Sequence of chain 1.G:
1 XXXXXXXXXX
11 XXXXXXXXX

This protein binds this small molecule.
Small molecule (SMILES): CCCCCC(=O)OC[C@H](COP(=O)(O)OCC[N+](C)(C)C)OC(=O)CCCCC

Binding-site contacts:
Ligand atom CAD contacts residue TYR68 of chain 1.F at 3.2 Å (hydrophobic).
Ligand atom CAZ contacts residue TRP95 of chain 1.F at 3.8 Å (hydrophobic).
Ligand atom CAT contacts residue TRP95 of chain 1.F at 3.6 Å (hydrophobic).
Ligand atom CAO contacts residue LEU65 of chain 1.F at 3.7 Å (hydrophobic).
Ligand atom OAH contacts residue ARG87 of chain 1.F at 3.1 Å (salt-bridge).
Ligand atom OAH contacts residue TYR152 of chain 1.F at 3.2 Å (h-bond).
Ligand atom CAR contacts residue TYR68 of chain 1.F at 3.7 Å (hydrophobic).
Ligand atom OAH contacts residue VAL91 of chain 1.F at 3.4 Å.
Ligand atom OAX contacts residue TYR152 of chain 1.F at 3.2 Å.
Ligand atom CAU contacts residue VAL91 of chain 1.F at 3.6 Å (hydrophobic).
Ligand atom PBD contacts residue TYR152 of chain 1.F at 3.5 Å.
Ligand atom OAG contacts residue UNK18 of chain 1.G at 3.2 Å (h-bond).
Ligand atom OAI contacts residue TYR152 of chain 1.F at 3.2 Å (h-bond).
Ligand atom CAZ contacts residue VAL91 of chain 1.F at 3.6 Å (hydrophobic).
Ligand atom CAQ contacts residue GLN94 of chain 1.F at 3.8 Å.
Ligand atom CAM contacts residue LEU65 of chain 1.F at 3.8 Å (hydrophobic).
Ligand atom CAK contacts residue UNK15 of chain 1.G at 3.8 Å.
Ligand atom OAI contacts residue ARG156 of chain 1.F at 3.2 Å (salt-bridge).
Ligand atom CAA contacts residue VAL98 of chain 1.F at 3.7 Å (hydrophobic).
Ligand atom OAI contacts residue ARG87 of chain 1.F at 3.7 Å.
Ligand atom NBC contacts residue TYR68 of chain 1.F at 3.8 Å.
Ligand atom PBD contacts residue ARG87 of chain 1.F at 4.0 Å.
Ligand atom CAL contacts residue TRP95 of chain 1.F at 3.7 Å (hydrophobic).
Ligand atom CAO contacts residue TYR68 of chain 1.F at 3.6 Å (hydrophobic).
Ligand atom OAF contacts residue VAL91 of chain 1.F at 3.6 Å.
Ligand atom CAA contacts residue TRP95 of chain 1.F at 3.5 Å (hydrophobic).
Ligand atom CAJ contacts residue VAL98 of chain 1.F at 3.8 Å (hydrophobic).
Ligand atom CAB contacts residue LEU65 of chain 1.F at 3.7 Å (hydrophobic).
Ligand atom OAV contacts residue VAL91 of chain 1.F at 4.0 Å.
Ligand atom OAG contacts residue UNK19 of chain 1.G at 3.7 Å.
Ligand atom CBB contacts residue TRP95 of chain 1.F at 3.6 Å (hydrophobic).
Ligand atom CAN contacts residue GLY8 of chain 1.F at 3.4 Å.
Ligand atom OAF contacts residue GLY8 of chain 1.F at 3.9 Å.
Ligand atom CAU contacts residue TYR152 of chain 1.F at 3.7 Å (hydrophobic).
Ligand atom CAK contacts residue UNK16 of chain 1.G at 4.0 Å.
Ligand atom CAN contacts residue MET9 of chain 1.F at 3.8 Å (hydrophobic).
Ligand atom CAQ contacts residue TRP95 of chain 1.F at 3.8 Å (hydrophobic).
Ligand atom CAJ contacts residue GLY12 of chain 1.F at 4.0 Å.
Ligand atom CAC contacts residue TYR68 of chain 1.F at 3.2 Å (hydrophobic).
Ligand atom OAV contacts residue TRP95 of chain 1.F at 2.8 Å (h-bond).

Sequence of chain 1.F:
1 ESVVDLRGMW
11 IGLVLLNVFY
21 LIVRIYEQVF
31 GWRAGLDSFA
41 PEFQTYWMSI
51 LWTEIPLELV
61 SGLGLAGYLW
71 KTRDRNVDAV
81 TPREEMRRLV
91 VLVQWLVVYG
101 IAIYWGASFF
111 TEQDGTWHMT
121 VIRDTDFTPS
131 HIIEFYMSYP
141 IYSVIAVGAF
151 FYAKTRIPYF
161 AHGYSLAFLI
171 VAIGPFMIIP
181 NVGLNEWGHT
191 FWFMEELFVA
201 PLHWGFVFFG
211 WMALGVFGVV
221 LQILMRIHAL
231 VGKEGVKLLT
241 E